Sequence of chain 1.K:
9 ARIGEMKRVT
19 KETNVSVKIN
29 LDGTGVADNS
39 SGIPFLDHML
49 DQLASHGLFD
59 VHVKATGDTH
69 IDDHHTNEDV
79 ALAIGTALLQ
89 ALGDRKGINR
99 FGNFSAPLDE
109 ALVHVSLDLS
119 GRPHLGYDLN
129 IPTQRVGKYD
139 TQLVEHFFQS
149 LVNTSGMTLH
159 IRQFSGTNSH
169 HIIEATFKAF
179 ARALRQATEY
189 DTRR

Sequence of chain 1.N:
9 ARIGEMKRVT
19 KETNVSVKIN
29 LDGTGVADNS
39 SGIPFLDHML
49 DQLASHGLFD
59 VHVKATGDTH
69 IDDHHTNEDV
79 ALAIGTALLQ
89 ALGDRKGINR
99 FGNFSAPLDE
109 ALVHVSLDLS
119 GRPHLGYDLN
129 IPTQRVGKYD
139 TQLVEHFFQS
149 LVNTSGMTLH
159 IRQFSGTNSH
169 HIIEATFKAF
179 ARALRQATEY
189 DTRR

Binding-site contacts:
Ligand atom N1 contacts residue GLU172 of chain 1.X at 3.1 Å (salt-bridge).
Ligand atom C4 contacts residue GLU172 of chain 1.X at 3.9 Å.
Ligand atom O1 contacts residue HIS46 of chain 1.X at 4.0 Å.
Ligand atom O1 contacts residue MN1 of chain 1.RC at 3.1 Å.
Ligand atom C6 contacts residue HIS168 of chain 1.X at 3.7 Å.
Ligand atom C6 contacts residue HIS73 of chain 1.K at 4.2 Å.
Ligand atom C6 contacts residue HIS169 of chain 1.X at 3.7 Å.
Ligand atom O2 contacts residue GLU20 of chain 1.K at 3.9 Å.
Ligand atom N3 contacts residue HIS169 of chain 1.X at 3.6 Å.
Ligand atom O1 contacts residue GLU20 of chain 1.K at 3.9 Å.
Ligand atom N1 contacts residue MN1 of chain 1.RC at 2.4 Å.
Ligand atom N1 contacts residue HIS168 of chain 1.X at 3.6 Å.
Ligand atom C6 contacts residue MN1 of chain 1.RC at 3.4 Å.
Ligand atom C3 contacts residue GLU172 of chain 1.X at 4.0 Å.
Ligand atom O5 contacts residue ARG98 of chain 1.N at 3.7 Å.
Ligand atom C3 contacts residue HIS73 of chain 1.K at 3.5 Å.
Ligand atom C4 contacts residue MN1 of chain 1.RC at 3.2 Å.
Ligand atom N3 contacts residue MN1 of chain 1.KB at 2.6 Å.
Ligand atom O4 contacts residue ARG98 of chain 1.N at 3.4 Å (salt-bridge).
Ligand atom O1 contacts residue HIS73 of chain 1.K at 3.9 Å.
Ligand atom O4 contacts residue ARG120 of chain 1.N at 3.4 Å (salt-bridge).
Ligand atom C1 contacts residue ARG120 of chain 1.N at 4.2 Å.
Ligand atom C5 contacts residue MN1 of chain 1.KB at 3.5 Å.
Ligand atom O5 contacts residue HIS54 of chain 1.X at 4.2 Å.
Ligand atom C3 contacts residue GLU20 of chain 1.K at 3.6 Å.
Ligand atom P6 contacts residue ARG98 of chain 1.N at 4.0 Å.
Ligand atom C3 contacts residue MN1 of chain 1.RC at 3.5 Å.
Ligand atom C5 contacts residue GLU76 of chain 1.K at 3.8 Å.
Ligand atom N3 contacts residue GLU76 of chain 1.K at 3.6 Å.
Ligand atom C6 contacts residue GLU172 of chain 1.X at 3.8 Å.
Ligand atom O5 contacts residue LYS176 of chain 1.X at 3.5 Å (salt-bridge).
Ligand atom N3 contacts residue HIS72 of chain 1.K at 3.6 Å (h-bond).
Ligand atom C4 contacts residue HIS73 of chain 1.K at 3.5 Å.
Ligand atom C6 contacts residue HIS72 of chain 1.K at 3.7 Å.
Ligand atom C5 contacts residue HIS73 of chain 1.K at 4.2 Å.
Ligand atom C6 contacts residue MN1 of chain 1.KB at 3.4 Å.
Ligand atom O1 contacts residue GLU172 of chain 1.X at 3.0 Å (salt-bridge).
Ligand atom N1 contacts residue HIS73 of chain 1.K at 3.4 Å (h-bond).
Ligand atom C2 contacts residue GLU20 of chain 1.K at 3.7 Å.
Ligand atom P6 contacts residue LYS176 of chain 1.X at 4.3 Å.

A protein and the small-molecule ligand that binds it are described below.
Small molecule (SMILES): O=P(O)(O)OC[C@H](O)[C@@H](O)c1cnc[nH]1

Sequence of chain 1.X:
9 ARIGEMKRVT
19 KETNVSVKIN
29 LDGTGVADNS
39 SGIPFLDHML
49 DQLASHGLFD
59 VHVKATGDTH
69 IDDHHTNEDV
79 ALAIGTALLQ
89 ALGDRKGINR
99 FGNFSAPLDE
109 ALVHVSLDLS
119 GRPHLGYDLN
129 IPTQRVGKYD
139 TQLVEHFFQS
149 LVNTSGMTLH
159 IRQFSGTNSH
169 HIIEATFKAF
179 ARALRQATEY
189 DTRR